The small molecule below binds the protein below.
Small molecule (SMILES): CC(=O)N[C@H]1[C@H](O[C@H]2[C@H](O)[C@@H](NC(C)=O)CO[C@@H]2CO)O[C@H](CO)[C@@H](O[C@@H]2O[C@H](CO[C@H]3O[C@H](CO)[C@@H](O)[C@H](O)[C@@H]3O)[C@@H](O)[C@H](O[C@H]3O[C@H](CO)[C@@H](O)[C@H](O)[C@@H]3O)[C@@H]2O)[C@@H]1O

Binding-site contacts:
Ligand atom O6 contacts residue SER120 of chain 3.D at 4.5 Å.
Ligand atom O6 contacts residue TYR135 of chain 3.D at 4.3 Å.
Ligand atom O4 contacts residue TYR135 of chain 3.D at 4.5 Å.
Ligand atom C3 contacts residue ASN118 of chain 3.D at 3.8 Å.
Ligand atom C8 contacts residue ASN118 of chain 3.D at 4.3 Å.
Ligand atom C2 contacts residue TYR135 of chain 3.D at 4.2 Å (hydrophobic).
Ligand atom C8 contacts residue VAL104 of chain 3.D at 4.2 Å (hydrophobic).
Ligand atom O5 contacts residue ASN118 of chain 3.D at 2.4 Å (h-bond).
Ligand atom C7 contacts residue ASN118 of chain 3.D at 3.1 Å.
Ligand atom O7 contacts residue TYR135 of chain 3.D at 4.0 Å.
Ligand atom O7 contacts residue VAL104 of chain 3.D at 4.3 Å.
Ligand atom C8 contacts residue ASP290 of chain 3.D at 4.1 Å.
Ligand atom N2 contacts residue ASN118 of chain 3.D at 2.9 Å (h-bond).
Ligand atom N2 contacts residue TYR135 of chain 3.D at 4.2 Å.
Ligand atom C8 contacts residue ARG95 of chain 3.F at 4.4 Å.
Ligand atom C5 contacts residue TYR135 of chain 3.D at 4.1 Å (hydrophobic).
Ligand atom O5 contacts residue TYR135 of chain 3.D at 4.2 Å.
Ligand atom C1 contacts residue ASN118 of chain 3.D at 1.4 Å.
Ligand atom C3 contacts residue TYR135 of chain 3.D at 3.9 Å (hydrophobic).
Ligand atom C2 contacts residue ASN118 of chain 3.D at 2.5 Å.
Ligand atom C4 contacts residue ASN118 of chain 3.D at 4.2 Å.
Ligand atom C5 contacts residue ASN118 of chain 3.D at 3.6 Å.
Ligand atom O7 contacts residue ASN118 of chain 3.D at 2.9 Å (h-bond).
Ligand atom C8 contacts residue LEU137 of chain 3.D at 4.4 Å (hydrophobic).
Ligand atom C1 contacts residue TYR135 of chain 3.D at 3.8 Å (hydrophobic).

Sequence of chain 3.D:
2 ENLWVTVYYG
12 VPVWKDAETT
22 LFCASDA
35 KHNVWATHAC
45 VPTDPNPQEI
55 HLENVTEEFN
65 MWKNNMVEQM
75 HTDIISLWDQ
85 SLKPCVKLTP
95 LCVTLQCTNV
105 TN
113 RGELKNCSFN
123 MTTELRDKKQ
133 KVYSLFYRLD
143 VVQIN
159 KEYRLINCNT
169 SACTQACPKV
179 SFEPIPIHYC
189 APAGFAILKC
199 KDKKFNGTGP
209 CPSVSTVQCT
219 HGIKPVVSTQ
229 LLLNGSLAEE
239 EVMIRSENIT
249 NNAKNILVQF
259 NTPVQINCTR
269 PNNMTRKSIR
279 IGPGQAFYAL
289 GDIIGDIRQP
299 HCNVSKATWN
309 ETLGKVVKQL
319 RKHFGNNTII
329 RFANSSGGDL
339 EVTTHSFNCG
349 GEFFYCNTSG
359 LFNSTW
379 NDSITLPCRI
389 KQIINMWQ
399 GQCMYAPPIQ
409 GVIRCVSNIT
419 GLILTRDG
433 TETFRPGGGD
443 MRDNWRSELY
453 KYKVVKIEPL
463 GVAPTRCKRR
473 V

Sequence of chain 3.F:
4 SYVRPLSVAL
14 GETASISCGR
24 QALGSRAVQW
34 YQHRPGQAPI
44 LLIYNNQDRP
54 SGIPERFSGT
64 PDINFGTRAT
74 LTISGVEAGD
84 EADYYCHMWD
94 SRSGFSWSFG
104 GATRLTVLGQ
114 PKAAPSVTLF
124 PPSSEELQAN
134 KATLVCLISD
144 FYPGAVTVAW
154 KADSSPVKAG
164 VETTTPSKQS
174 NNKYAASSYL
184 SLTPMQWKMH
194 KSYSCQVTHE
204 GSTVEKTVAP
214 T